This protein binds this small molecule.
Small molecule (SMILES): CC1=C(CCO[P](=O)(O)OP(=O)(O)O)S[C@@]2([C@H](C)O)Nc3nc(C)ncc3CN12

Sequence of chain 2.B:
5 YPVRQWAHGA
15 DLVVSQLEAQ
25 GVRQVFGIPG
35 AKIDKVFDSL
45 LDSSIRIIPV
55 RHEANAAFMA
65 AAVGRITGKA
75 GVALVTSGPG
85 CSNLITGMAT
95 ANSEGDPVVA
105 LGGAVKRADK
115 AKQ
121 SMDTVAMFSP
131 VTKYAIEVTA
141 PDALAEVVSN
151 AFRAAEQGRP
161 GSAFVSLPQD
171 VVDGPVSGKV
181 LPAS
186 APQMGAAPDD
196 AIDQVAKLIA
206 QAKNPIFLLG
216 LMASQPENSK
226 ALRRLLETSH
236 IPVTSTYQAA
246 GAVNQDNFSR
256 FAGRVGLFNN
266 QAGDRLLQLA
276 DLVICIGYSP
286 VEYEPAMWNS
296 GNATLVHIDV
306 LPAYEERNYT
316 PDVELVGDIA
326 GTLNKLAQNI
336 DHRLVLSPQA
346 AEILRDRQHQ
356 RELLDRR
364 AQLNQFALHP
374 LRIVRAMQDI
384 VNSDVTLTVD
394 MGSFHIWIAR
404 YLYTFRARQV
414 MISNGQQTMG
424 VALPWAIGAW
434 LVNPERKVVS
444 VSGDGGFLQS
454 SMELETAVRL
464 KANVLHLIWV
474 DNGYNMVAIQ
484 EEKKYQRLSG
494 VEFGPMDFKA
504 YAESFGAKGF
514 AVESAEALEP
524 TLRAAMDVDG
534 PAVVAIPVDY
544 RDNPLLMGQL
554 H

Sequence of chain 1.B:
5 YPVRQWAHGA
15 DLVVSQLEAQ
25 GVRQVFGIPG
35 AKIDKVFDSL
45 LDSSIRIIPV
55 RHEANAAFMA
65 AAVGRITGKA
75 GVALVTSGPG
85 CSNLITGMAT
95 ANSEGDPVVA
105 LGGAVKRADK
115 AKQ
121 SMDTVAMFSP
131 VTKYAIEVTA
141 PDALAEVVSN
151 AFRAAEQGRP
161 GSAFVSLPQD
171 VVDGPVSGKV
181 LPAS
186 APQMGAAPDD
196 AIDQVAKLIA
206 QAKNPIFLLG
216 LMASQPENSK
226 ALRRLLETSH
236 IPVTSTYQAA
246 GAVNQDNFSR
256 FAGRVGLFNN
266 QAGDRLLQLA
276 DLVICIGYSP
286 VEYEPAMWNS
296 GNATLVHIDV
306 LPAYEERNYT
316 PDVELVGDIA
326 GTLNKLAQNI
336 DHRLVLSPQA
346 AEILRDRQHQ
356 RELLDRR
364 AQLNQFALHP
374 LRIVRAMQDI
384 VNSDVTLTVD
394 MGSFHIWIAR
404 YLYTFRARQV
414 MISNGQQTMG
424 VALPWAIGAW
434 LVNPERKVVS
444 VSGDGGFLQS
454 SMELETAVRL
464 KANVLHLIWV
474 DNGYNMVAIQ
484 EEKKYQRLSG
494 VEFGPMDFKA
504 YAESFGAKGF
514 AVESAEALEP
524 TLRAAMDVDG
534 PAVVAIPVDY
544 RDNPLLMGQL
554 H

Binding-site contacts:
Ligand atom O9 contacts residue GLN420 of chain 2.B at 3.4 Å (h-bond).
Ligand atom C2' contacts residue MET422 of chain 2.B at 3.5 Å (hydrophobic).
Ligand atom O3B contacts residue GLY476 of chain 2.B at 3.0 Å (h-bond).
Ligand atom PA contacts residue GLY448 of chain 2.B at 3.5 Å.
Ligand atom CM4 contacts residue ILE32 of chain 1.B at 3.6 Å (hydrophobic).
Ligand atom N3' contacts residue MET422 of chain 2.B at 3.3 Å (h-bond).
Ligand atom C6' contacts residue GLU57 of chain 1.B at 3.0 Å.
Ligand atom O1B contacts residue PHE397 of chain 2.B at 3.4 Å.
Ligand atom CM2 contacts residue MET422 of chain 2.B at 3.6 Å (hydrophobic).
Ligand atom C9 contacts residue MET479 of chain 2.B at 3.5 Å (hydrophobic).
Ligand atom O3A contacts residue GLY446 of chain 2.B at 3.6 Å.
Ligand atom O2B contacts residue MET479 of chain 2.B at 3.0 Å (h-bond).
Ligand atom O2A contacts residue ASP447 of chain 2.B at 2.7 Å (salt-bridge).
Ligand atom O2B contacts residue GLY395 of chain 2.B at 3.6 Å.
Ligand atom CM2 contacts residue GLN452 of chain 2.B at 3.5 Å.
Ligand atom C4' contacts residue GLN420 of chain 2.B at 3.6 Å.
Ligand atom C7' contacts residue PRO33 of chain 1.B at 3.4 Å (hydrophobic).
Ligand atom O1B contacts residue MG1 of chain 2.M at 3.6 Å.
Ligand atom C9 contacts residue GLN420 of chain 2.B at 3.4 Å.
Ligand atom O1A contacts residue MG1 of chain 2.M at 3.3 Å.
Ligand atom O3B contacts residue ASP474 of chain 2.B at 3.2 Å (salt-bridge).
Ligand atom C8 contacts residue GLN420 of chain 2.B at 3.5 Å.
Ligand atom N4' contacts residue GLN420 of chain 2.B at 2.5 Å (h-bond).
Ligand atom O1B contacts residue TYR543 of chain 2.B at 2.8 Å (h-bond).
Ligand atom O2A contacts residue MG1 of chain 2.M at 2.1 Å.
Ligand atom CM4 contacts residue PRO33 of chain 1.B at 3.6 Å (hydrophobic).
Ligand atom O2B contacts residue ASN478 of chain 2.B at 3.5 Å.
Ligand atom O2A contacts residue GLY476 of chain 2.B at 3.1 Å (h-bond).
Ligand atom O7 contacts residue TYR477 of chain 2.B at 3.4 Å.
Ligand atom O3B contacts residue MG1 of chain 2.M at 2.0 Å.
Ligand atom N1' contacts residue GLU57 of chain 1.B at 2.5 Å (salt-bridge).
Ligand atom O3B contacts residue ASN478 of chain 2.B at 2.8 Å (h-bond).
Ligand atom O3A contacts residue GLY448 of chain 2.B at 3.5 Å (h-bond).
Ligand atom O2A contacts residue GLY448 of chain 2.B at 2.7 Å (h-bond).
Ligand atom O2A contacts residue GLY446 of chain 2.B at 3.6 Å.
Ligand atom PB contacts residue MG1 of chain 2.M at 3.1 Å.
Ligand atom O3A contacts residue GLY449 of chain 2.B at 2.9 Å (h-bond).
Ligand atom CM2 contacts residue ASN87 of chain 1.B at 3.3 Å.
Ligand atom PA contacts residue MG1 of chain 2.M at 3.1 Å.
Ligand atom O2B contacts residue SER396 of chain 2.B at 2.9 Å (h-bond).